Binding-site contacts:
Ligand atom C8 contacts residue GLY26 of chain 1.K at 3.3 Å.
Ligand atom O2 contacts residue HIS3 of chain 1.K at 4.0 Å.
Ligand atom C3 contacts residue ASN256 of chain 1.I at 3.8 Å.
Ligand atom C7 contacts residue GLY26 of chain 1.K at 4.1 Å.
Ligand atom O6 contacts residue GLN1 of chain 1.K at 3.1 Å (h-bond).
Ligand atom C2 contacts residue TYR25 of chain 1.K at 3.7 Å (hydrophobic).
Ligand atom C4 contacts residue ASN256 of chain 1.I at 4.2 Å.
Ligand atom C1 contacts residue ASN259 of chain 1.I at 4.2 Å.
Ligand atom N2 contacts residue ASN256 of chain 1.I at 2.9 Å (h-bond).
Ligand atom C1 contacts residue HIS3 of chain 1.K at 3.5 Å.
Ligand atom C1 contacts residue ASN256 of chain 1.I at 1.4 Å.
Ligand atom O3 contacts residue TYR25 of chain 1.K at 3.8 Å.
Ligand atom O5 contacts residue TYR25 of chain 1.K at 3.8 Å.
Ligand atom O5 contacts residue ASN259 of chain 1.I at 3.7 Å.
Ligand atom C6 contacts residue THR258 of chain 1.I at 4.2 Å.
Ligand atom C5 contacts residue ASN256 of chain 1.I at 3.6 Å.
Ligand atom O3 contacts residue GLY26 of chain 1.K at 3.5 Å.
Ligand atom O5 contacts residue HIS3 of chain 1.K at 3.8 Å.
Ligand atom C5 contacts residue THR258 of chain 1.I at 3.4 Å.
Ligand atom C1 contacts residue THR258 of chain 1.I at 3.2 Å.
Ligand atom O7 contacts residue TYR25 of chain 1.K at 3.1 Å.
Ligand atom C6 contacts residue TYR25 of chain 1.K at 3.9 Å (hydrophobic).
Ligand atom C8 contacts residue VAL27 of chain 1.K at 4.1 Å (hydrophobic).
Ligand atom C4 contacts residue TYR25 of chain 1.K at 4.2 Å (hydrophobic).
Ligand atom O7 contacts residue ASN256 of chain 1.I at 3.1 Å (h-bond).
Ligand atom C6 contacts residue GLN1 of chain 1.K at 3.4 Å.
Ligand atom N2 contacts residue GLY26 of chain 1.K at 4.0 Å.
Ligand atom C2 contacts residue ASN256 of chain 1.I at 2.5 Å.
Ligand atom C7 contacts residue TYR25 of chain 1.K at 4.0 Å (hydrophobic).
Ligand atom N2 contacts residue TYR25 of chain 1.K at 4.2 Å.
Ligand atom O5 contacts residue ASN256 of chain 1.I at 2.4 Å (h-bond).
Ligand atom C8 contacts residue ASN28 of chain 1.K at 3.8 Å.
Ligand atom C6 contacts residue HIS3 of chain 1.K at 3.9 Å.
Ligand atom C3 contacts residue HIS3 of chain 1.K at 4.0 Å.
Ligand atom C1 contacts residue TYR25 of chain 1.K at 4.3 Å (hydrophobic).
Ligand atom O5 contacts residue THR258 of chain 1.I at 3.3 Å (h-bond).
Ligand atom O4 contacts residue TYR25 of chain 1.K at 4.0 Å.
Ligand atom C8 contacts residue ASN256 of chain 1.I at 4.3 Å.
Ligand atom C3 contacts residue GLY26 of chain 1.K at 4.1 Å.
Ligand atom C7 contacts residue ASN256 of chain 1.I at 3.2 Å.

A small-molecule ligand and the protein it binds are described below.
Small molecule (SMILES): CC(=O)N[C@H]1[C@H](O[C@H]2[C@H](O)[C@@H](NC(C)=O)CO[C@@H]2CO)O[C@H](CO)[C@@H](O[C@@H]2O[C@H](CO[C@H]3O[C@H](CO)[C@@H](O)[C@H](O)[C@@H]3O)[C@@H](O)[C@H](O[C@H]3O[C@H](CO)[C@@H](O)[C@H](O)[C@@H]3O[C@H]3O[C@H](CO)[C@@H](O)[C@H](O)[C@@H]3O)[C@@H]2O)[C@@H]1O

Sequence of chain 1.I:
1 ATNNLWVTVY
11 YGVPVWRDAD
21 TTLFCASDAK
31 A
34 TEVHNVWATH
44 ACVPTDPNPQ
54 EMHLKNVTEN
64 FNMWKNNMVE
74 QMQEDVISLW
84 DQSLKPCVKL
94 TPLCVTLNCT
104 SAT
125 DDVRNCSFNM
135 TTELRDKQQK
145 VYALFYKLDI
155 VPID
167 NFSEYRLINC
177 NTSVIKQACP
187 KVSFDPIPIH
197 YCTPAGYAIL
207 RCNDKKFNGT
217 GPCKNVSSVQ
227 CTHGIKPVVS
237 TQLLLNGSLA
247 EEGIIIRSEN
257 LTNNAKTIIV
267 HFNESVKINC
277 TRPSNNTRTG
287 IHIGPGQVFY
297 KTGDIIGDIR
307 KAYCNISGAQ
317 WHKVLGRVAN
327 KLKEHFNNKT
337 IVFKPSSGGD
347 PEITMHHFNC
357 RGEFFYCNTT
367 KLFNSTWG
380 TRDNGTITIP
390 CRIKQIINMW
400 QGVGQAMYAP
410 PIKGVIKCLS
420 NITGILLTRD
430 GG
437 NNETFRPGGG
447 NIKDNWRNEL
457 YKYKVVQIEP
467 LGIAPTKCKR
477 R

Sequence of chain 1.K:
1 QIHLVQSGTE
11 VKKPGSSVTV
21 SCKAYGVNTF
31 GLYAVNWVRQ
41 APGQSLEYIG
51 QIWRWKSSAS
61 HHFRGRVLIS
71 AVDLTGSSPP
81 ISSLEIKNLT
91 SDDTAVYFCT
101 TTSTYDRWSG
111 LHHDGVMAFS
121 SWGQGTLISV